Sequence of chain 1.C:
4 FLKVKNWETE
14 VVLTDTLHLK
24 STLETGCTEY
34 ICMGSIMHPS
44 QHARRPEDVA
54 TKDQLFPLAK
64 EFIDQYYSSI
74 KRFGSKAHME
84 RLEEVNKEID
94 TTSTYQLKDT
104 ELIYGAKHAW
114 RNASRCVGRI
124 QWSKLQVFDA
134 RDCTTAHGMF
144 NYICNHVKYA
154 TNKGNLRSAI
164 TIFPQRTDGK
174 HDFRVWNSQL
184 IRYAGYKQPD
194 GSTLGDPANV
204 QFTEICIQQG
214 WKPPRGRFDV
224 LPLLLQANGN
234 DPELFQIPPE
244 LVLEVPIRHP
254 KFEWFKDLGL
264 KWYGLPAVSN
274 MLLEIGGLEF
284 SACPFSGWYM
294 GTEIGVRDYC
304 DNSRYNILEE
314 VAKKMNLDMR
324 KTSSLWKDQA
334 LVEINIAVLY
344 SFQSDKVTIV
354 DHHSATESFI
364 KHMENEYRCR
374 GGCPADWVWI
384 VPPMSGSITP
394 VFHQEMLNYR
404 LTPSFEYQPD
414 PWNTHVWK

Binding-site contacts:
Ligand atom N02 contacts residue HEM1 of chain 1.O at 3.5 Å.
Ligand atom N02 contacts residue TRP291 of chain 1.C at 2.7 Å (h-bond).
Ligand atom C02 contacts residue HEM1 of chain 1.O at 3.6 Å.
Ligand atom N11 contacts residue HEM1 of chain 1.O at 3.6 Å (h-bond).
Ligand atom C16 contacts residue HEM1 of chain 1.O at 3.2 Å.
Ligand atom C07 contacts residue SER289 of chain 1.C at 3.8 Å.
Ligand atom C12 contacts residue HEM1 of chain 1.O at 3.7 Å.
Ligand atom C06 contacts residue GLU296 of chain 1.C at 3.6 Å.
Ligand atom C08 contacts residue HEM1 of chain 1.O at 3.5 Å.
Ligand atom C14 contacts residue GLN182 of chain 1.C at 3.7 Å.
Ligand atom C15 contacts residue GLN182 of chain 1.C at 3.5 Å.
Ligand atom C09 contacts residue VAL271 of chain 1.C at 3.8 Å (hydrophobic).
Ligand atom C03 contacts residue TRP291 of chain 1.C at 4.0 Å (hydrophobic).
Ligand atom C02 contacts residue GLU296 of chain 1.C at 3.5 Å.
Ligand atom C05 contacts residue VAL271 of chain 1.C at 3.4 Å (hydrophobic).
Ligand atom C13 contacts residue VAL271 of chain 1.C at 3.8 Å (hydrophobic).
Ligand atom C03 contacts residue HEM1 of chain 1.O at 3.4 Å.
Ligand atom N01 contacts residue HEM1 of chain 1.O at 3.8 Å.
Ligand atom C13 contacts residue GLN182 of chain 1.C at 3.7 Å.
Ligand atom C10 contacts residue HEM1 of chain 1.O at 3.0 Å.
Ligand atom N02 contacts residue TYR292 of chain 1.C at 3.6 Å.
Ligand atom F18 contacts residue GLN182 of chain 1.C at 3.3 Å.
Ligand atom C07 contacts residue GLY290 of chain 1.C at 3.6 Å.
Ligand atom C03 contacts residue PRO269 of chain 1.C at 3.8 Å (hydrophobic).
Ligand atom F17 contacts residue ASN273 of chain 1.C at 4.0 Å.
Ligand atom C04 contacts residue HEM1 of chain 1.O at 3.8 Å.
Ligand atom F18 contacts residue SER181 of chain 1.C at 3.6 Å.
Ligand atom C07 contacts residue PHE288 of chain 1.C at 3.5 Å (hydrophobic).
Ligand atom C02 contacts residue TRP291 of chain 1.C at 3.8 Å (hydrophobic).
Ligand atom N01 contacts residue GLU296 of chain 1.C at 2.7 Å (salt-bridge).
Ligand atom N02 contacts residue GLU296 of chain 1.C at 2.7 Å (salt-bridge).
Ligand atom C09 contacts residue HEM1 of chain 1.O at 3.3 Å.
Ligand atom C06 contacts residue HEM1 of chain 1.O at 3.9 Å.
Ligand atom N02 contacts residue PRO269 of chain 1.C at 3.7 Å.
Ligand atom C07 contacts residue HEM1 of chain 1.O at 3.4 Å.
Ligand atom C08 contacts residue GLU296 of chain 1.C at 3.8 Å.
Ligand atom C12 contacts residue VAL271 of chain 1.C at 3.6 Å (hydrophobic).
Ligand atom C02 contacts residue PRO269 of chain 1.C at 3.8 Å (hydrophobic).
Ligand atom C08 contacts residue VAL271 of chain 1.C at 3.7 Å (hydrophobic).
Ligand atom F18 contacts residue ARG185 of chain 1.C at 3.5 Å.

This small molecule binds to this protein.
Small molecule (SMILES): Cc1cc(N)nc(C#CCN2CCC(F)(F)CC2)c1